Sequence of chain 1.B:
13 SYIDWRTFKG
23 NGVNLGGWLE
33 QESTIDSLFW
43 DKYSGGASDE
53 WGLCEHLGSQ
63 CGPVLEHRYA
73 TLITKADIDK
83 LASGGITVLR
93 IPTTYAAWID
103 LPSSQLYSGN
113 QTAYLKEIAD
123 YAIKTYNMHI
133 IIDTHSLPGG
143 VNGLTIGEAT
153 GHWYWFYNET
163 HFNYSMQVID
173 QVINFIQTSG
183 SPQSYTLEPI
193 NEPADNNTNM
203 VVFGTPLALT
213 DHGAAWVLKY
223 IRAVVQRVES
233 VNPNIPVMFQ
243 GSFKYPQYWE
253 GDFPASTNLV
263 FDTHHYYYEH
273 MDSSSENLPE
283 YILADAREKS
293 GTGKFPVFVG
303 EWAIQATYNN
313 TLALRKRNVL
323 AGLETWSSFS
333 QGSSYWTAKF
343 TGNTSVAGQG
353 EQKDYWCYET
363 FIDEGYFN

A small-molecule ligand and the protein it binds are described below.
Small molecule (SMILES): CC(=O)N[C@@H]1[C@@H](O)[C@H](O)[C@@H](CO)O[C@H]1O

Binding-site contacts:
Ligand atom C1 contacts residue ASN345 of chain 1.B at 1.5 Å.
Ligand atom C5 contacts residue SER39 of chain 1.B at 4.4 Å.
Ligand atom C2 contacts residue ASN345 of chain 1.B at 2.4 Å.
Ligand atom C6 contacts residue SER39 of chain 1.B at 3.9 Å.
Ligand atom C6 contacts residue LEU40 of chain 1.B at 3.8 Å (hydrophobic).
Ligand atom O5 contacts residue ASN345 of chain 1.B at 2.4 Å (h-bond).
Ligand atom C3 contacts residue ASN345 of chain 1.B at 3.8 Å.
Ligand atom C8 contacts residue GLU353 of chain 1.B at 4.3 Å.
Ligand atom C4 contacts residue ASP43 of chain 1.B at 4.3 Å.
Ligand atom O4 contacts residue ASP43 of chain 1.B at 4.0 Å.
Ligand atom O7 contacts residue ASN345 of chain 1.B at 3.4 Å (h-bond).
Ligand atom C5 contacts residue ASN345 of chain 1.B at 3.7 Å.
Ligand atom O5 contacts residue SER39 of chain 1.B at 3.8 Å.
Ligand atom C4 contacts residue ASN345 of chain 1.B at 4.2 Å.
Ligand atom C1 contacts residue SER39 of chain 1.B at 4.5 Å.
Ligand atom C5 contacts residue ASP43 of chain 1.B at 3.2 Å.
Ligand atom O7 contacts residue GLU353 of chain 1.B at 4.4 Å.
Ligand atom O6 contacts residue ASP43 of chain 1.B at 4.2 Å.
Ligand atom N2 contacts residue ASN345 of chain 1.B at 3.0 Å (h-bond).
Ligand atom O6 contacts residue SER39 of chain 1.B at 4.3 Å.
Ligand atom C7 contacts residue ASN345 of chain 1.B at 3.5 Å.
Ligand atom O5 contacts residue ASP43 of chain 1.B at 4.3 Å.
Ligand atom O6 contacts residue LEU40 of chain 1.B at 3.5 Å.
Ligand atom C6 contacts residue ASP43 of chain 1.B at 2.8 Å.